A small-molecule ligand and the protein it binds are described below.
Small molecule (SMILES): CC(=O)N[C@@H]1[C@@H](O)[C@H](O)[C@@H](CO)O[C@H]1O

Binding-site contacts:
Ligand atom C1 contacts residue ASN1134 of chain 1.A at 3.0 Å.
Ligand atom C7 contacts residue ASN1134 of chain 1.A at 3.0 Å.
Ligand atom O5 contacts residue ASN1134 of chain 1.A at 3.7 Å.
Ligand atom O7 contacts residue ASN1134 of chain 1.A at 2.1 Å (h-bond).
Ligand atom C8 contacts residue ASN1134 of chain 1.A at 4.2 Å.
Ligand atom N2 contacts residue ASN1134 of chain 1.A at 3.4 Å (h-bond).
Ligand atom C2 contacts residue ASN1134 of chain 1.A at 3.2 Å.

Sequence of chain 1.A:
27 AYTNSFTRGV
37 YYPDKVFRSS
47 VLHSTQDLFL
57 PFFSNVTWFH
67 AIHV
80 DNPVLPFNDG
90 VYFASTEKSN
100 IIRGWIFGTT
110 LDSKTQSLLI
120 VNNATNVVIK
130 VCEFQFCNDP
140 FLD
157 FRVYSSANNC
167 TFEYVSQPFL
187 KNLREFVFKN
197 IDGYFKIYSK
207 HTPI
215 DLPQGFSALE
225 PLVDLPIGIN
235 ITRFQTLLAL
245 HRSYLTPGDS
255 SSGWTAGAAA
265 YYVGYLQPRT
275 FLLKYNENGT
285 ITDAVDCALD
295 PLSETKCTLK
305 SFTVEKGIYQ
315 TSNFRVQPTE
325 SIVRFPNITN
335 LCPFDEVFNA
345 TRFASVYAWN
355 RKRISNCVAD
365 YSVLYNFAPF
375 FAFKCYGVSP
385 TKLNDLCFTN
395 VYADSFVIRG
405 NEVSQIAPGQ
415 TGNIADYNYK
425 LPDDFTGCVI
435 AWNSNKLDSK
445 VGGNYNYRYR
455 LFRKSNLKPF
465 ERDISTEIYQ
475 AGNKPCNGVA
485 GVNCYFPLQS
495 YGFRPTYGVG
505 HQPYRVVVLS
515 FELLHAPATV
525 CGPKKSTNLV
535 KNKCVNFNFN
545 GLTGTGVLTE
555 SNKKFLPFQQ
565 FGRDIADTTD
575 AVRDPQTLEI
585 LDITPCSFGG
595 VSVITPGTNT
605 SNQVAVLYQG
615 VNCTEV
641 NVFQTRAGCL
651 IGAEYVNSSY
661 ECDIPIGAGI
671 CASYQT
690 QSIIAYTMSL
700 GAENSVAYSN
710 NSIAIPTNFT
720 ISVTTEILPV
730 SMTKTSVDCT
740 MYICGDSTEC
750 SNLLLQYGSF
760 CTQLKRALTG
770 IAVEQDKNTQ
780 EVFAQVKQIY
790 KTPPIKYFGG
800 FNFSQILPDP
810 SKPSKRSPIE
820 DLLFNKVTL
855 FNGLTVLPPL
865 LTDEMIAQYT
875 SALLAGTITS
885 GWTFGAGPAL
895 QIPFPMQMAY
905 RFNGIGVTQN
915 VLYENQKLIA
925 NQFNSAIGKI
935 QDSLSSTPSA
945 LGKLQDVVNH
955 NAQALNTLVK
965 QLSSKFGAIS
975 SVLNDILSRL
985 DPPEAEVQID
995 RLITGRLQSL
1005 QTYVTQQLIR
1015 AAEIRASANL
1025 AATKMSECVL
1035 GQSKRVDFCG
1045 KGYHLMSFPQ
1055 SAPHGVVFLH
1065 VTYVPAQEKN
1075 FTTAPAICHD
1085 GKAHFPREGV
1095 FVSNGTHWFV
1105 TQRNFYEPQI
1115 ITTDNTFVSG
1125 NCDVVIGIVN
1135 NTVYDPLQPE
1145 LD